Binding-site contacts:
Ligand atom C26 contacts residue ALA51 of chain 1.A at 3.5 Å (hydrophobic).
Ligand atom N30 contacts residue CYS99 of chain 1.A at 3.0 Å (h-bond).
Ligand atom C1 contacts residue PHE166 of chain 1.A at 3.1 Å (hydrophobic).
Ligand atom C13 contacts residue ASP165 of chain 1.A at 3.7 Å.
Ligand atom C8 contacts residue GLU66 of chain 1.A at 3.5 Å.
Ligand atom C37 contacts residue ALA101 of chain 1.A at 3.7 Å (hydrophobic).
Ligand atom C10 contacts residue ILE96 of chain 1.A at 3.3 Å (hydrophobic).
Ligand atom C4 contacts residue GLU66 of chain 1.A at 3.3 Å.
Ligand atom C37 contacts residue GLU105 of chain 1.A at 3.5 Å.
Ligand atom C26 contacts residue GLU97 of chain 1.A at 3.5 Å.
Ligand atom O5 contacts residue ASP165 of chain 1.A at 3.1 Å (salt-bridge).
Ligand atom C35 contacts residue ALA100 of chain 1.A at 3.7 Å (hydrophobic).
Ligand atom N6 contacts residue GLU66 of chain 1.A at 2.4 Å (salt-bridge).
Ligand atom C22 contacts residue VAL40 of chain 1.A at 3.7 Å (hydrophobic).
Ligand atom N23 contacts residue VAL40 of chain 1.A at 3.6 Å.
Ligand atom C26 contacts residue CYS99 of chain 1.A at 3.7 Å (hydrophobic).
Ligand atom C14 contacts residue ASP165 of chain 1.A at 3.8 Å.
Ligand atom C2 contacts residue LEU70 of chain 1.A at 3.7 Å (hydrophobic).
Ligand atom N27 contacts residue CYS99 of chain 1.A at 3.0 Å (h-bond).
Ligand atom C35 contacts residue GLU105 of chain 1.A at 3.4 Å.
Ligand atom C9 contacts residue LYS53 of chain 1.A at 3.6 Å.
Ligand atom C13 contacts residue SER164 of chain 1.A at 3.8 Å.
Ligand atom C21 contacts residue LEU31 of chain 1.A at 3.7 Å (hydrophobic).
Ligand atom C33 contacts residue CYS99 of chain 1.A at 3.6 Å (hydrophobic).
Ligand atom C2 contacts residue PHE166 of chain 1.A at 3.8 Å (hydrophobic).
Ligand atom C15 contacts residue SER164 of chain 1.A at 3.6 Å.
Ligand atom C14 contacts residue SER164 of chain 1.A at 3.1 Å.
Ligand atom O5 contacts residue SER164 of chain 1.A at 3.7 Å.
Ligand atom N6 contacts residue LYS53 of chain 1.A at 3.8 Å.
Ligand atom C4 contacts residue ASP165 of chain 1.A at 3.7 Å.
Ligand atom C38 contacts residue SER164 of chain 1.A at 3.7 Å.
Ligand atom N36 contacts residue GLU105 of chain 1.A at 2.7 Å (salt-bridge).
Ligand atom C2 contacts residue ASP165 of chain 1.A at 3.6 Å.
Ligand atom C7 contacts residue GLU66 of chain 1.A at 3.2 Å.
Ligand atom O3 contacts residue GLU66 of chain 1.A at 3.2 Å.
Ligand atom C25 contacts residue ALA51 of chain 1.A at 3.5 Å (hydrophobic).
Ligand atom C11 contacts residue ILE96 of chain 1.A at 3.6 Å (hydrophobic).
Ligand atom C7 contacts residue LYS53 of chain 1.A at 3.8 Å.
Ligand atom C1 contacts residue GLU66 of chain 1.A at 3.5 Å.
Ligand atom C9 contacts residue ILE96 of chain 1.A at 3.7 Å (hydrophobic).

Sequence of chain 1.A:
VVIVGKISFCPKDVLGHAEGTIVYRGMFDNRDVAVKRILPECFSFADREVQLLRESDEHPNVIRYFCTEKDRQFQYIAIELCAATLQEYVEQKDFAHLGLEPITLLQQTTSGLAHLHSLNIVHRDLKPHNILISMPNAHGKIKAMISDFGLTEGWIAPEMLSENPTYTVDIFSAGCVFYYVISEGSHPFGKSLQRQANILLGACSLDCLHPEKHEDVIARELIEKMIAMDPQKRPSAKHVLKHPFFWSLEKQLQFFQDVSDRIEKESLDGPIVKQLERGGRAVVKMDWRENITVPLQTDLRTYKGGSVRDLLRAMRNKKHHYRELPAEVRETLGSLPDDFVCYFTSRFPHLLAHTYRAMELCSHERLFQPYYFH

The small molecule below binds the protein below.
Small molecule (SMILES): CCOC(=O)Nc1cccc2c(Oc3ncccc3-c3ccnc(N[C@H]4CCCNC4)n3)c(C)ccc12